Sequence of chain 1.B:
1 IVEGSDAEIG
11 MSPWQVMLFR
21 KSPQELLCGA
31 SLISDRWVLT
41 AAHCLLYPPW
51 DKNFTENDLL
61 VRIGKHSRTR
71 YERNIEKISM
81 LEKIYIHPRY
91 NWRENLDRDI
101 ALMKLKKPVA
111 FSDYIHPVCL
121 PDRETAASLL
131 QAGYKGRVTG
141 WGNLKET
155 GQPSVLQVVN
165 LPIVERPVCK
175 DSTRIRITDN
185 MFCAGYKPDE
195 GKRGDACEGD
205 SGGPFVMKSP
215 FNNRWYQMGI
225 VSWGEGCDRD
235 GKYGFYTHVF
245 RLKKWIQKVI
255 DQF

Binding-site contacts:
Ligand atom C contacts residue THR69 of chain 1.B at 3.8 Å.
Ligand atom CB contacts residue THR69 of chain 1.B at 3.5 Å.
Ligand atom OE1 contacts residue ARG70 of chain 1.B at 3.5 Å.
Ligand atom CZ contacts residue ARG68 of chain 1.B at 3.9 Å.
Ligand atom OE2 contacts residue GLN24 of chain 1.B at 3.5 Å (h-bond).
Ligand atom CD1 contacts residue THR69 of chain 1.B at 3.7 Å.
Ligand atom CG2 contacts residue ILE78 of chain 1.B at 3.8 Å (hydrophobic).
Ligand atom O1 contacts residue THR69 of chain 1.B at 3.1 Å.
Ligand atom O4 contacts residue ARG68 of chain 1.B at 2.7 Å (salt-bridge).
Ligand atom CD contacts residue TYR71 of chain 1.B at 3.6 Å (hydrophobic).
Ligand atom C1 contacts residue THR69 of chain 1.B at 3.9 Å.
Ligand atom O3 contacts residue GLN156 of chain 1.B at 4.0 Å.
Ligand atom CA contacts residue THR69 of chain 1.B at 3.8 Å.
Ligand atom CD1 contacts residue ARG68 of chain 1.B at 3.7 Å.
Ligand atom O4 contacts residue THR69 of chain 1.B at 3.8 Å.
Ligand atom O4 contacts residue GLN156 of chain 1.B at 3.8 Å.
Ligand atom CD1 contacts residue LEU60 of chain 1.B at 3.6 Å (hydrophobic).
Ligand atom CD2 contacts residue GLN24 of chain 1.B at 3.9 Å.
Ligand atom CA contacts residue THR69 of chain 1.B at 3.8 Å.
Ligand atom C4 contacts residue ARG68 of chain 1.B at 3.5 Å.
Ligand atom CG contacts residue TYR71 of chain 1.B at 3.6 Å (hydrophobic).
Ligand atom CD1 contacts residue PHE19 of chain 1.B at 3.4 Å (hydrophobic).
Ligand atom CG1 contacts residue GLN24 of chain 1.B at 3.9 Å.
Ligand atom CD contacts residue TYR71 of chain 1.B at 3.7 Å (hydrophobic).
Ligand atom O contacts residue TYR71 of chain 1.B at 3.8 Å.
Ligand atom CG2 contacts residue ARG62 of chain 1.B at 3.8 Å.
Ligand atom CE2 contacts residue LEU26 of chain 1.B at 3.7 Å (hydrophobic).
Ligand atom CE2 contacts residue GLU25 of chain 1.B at 3.9 Å.
Ligand atom CZ contacts residue LEU26 of chain 1.B at 3.8 Å (hydrophobic).
Ligand atom CB contacts residue ILE78 of chain 1.B at 3.9 Å (hydrophobic).
Ligand atom N contacts residue THR69 of chain 1.B at 2.9 Å (h-bond).
Ligand atom OE1 contacts residue TYR71 of chain 1.B at 2.9 Å (h-bond).
Ligand atom CB contacts residue GLN24 of chain 1.B at 3.9 Å.
Ligand atom C4 contacts residue THR69 of chain 1.B at 3.7 Å.
Ligand atom O3 contacts residue THR69 of chain 1.B at 3.6 Å.
Ligand atom CB contacts residue TYR71 of chain 1.B at 3.9 Å (hydrophobic).
Ligand atom CG contacts residue PHE19 of chain 1.B at 3.6 Å (hydrophobic).
Ligand atom O3 contacts residue ARG68 of chain 1.B at 3.1 Å (salt-bridge).
Ligand atom CE1 contacts residue PHE19 of chain 1.B at 3.7 Å (hydrophobic).
Ligand atom CE1 contacts residue ARG68 of chain 1.B at 3.2 Å.

This protein binds this small molecule.
Small molecule (SMILES): CC[C@H](C)[C@H](NC(=O)[C@H](CCC(=O)O)NC(=O)[C@H](CCC(=O)O)NC(=O)[C@H](Cc1ccccc1)NC(=O)CCC(=O)O)C(=O)N1CCC[C@H]1C=O